Binding-site contacts:
Ligand atom CA contacts residue ASP30 of chain 1.D at 3.2 Å.
Ligand atom NH1 contacts residue ASN13 of chain 1.D at 2.9 Å (h-bond).
Ligand atom N contacts residue ASP28 of chain 1.D at 3.7 Å.
Ligand atom CG contacts residue ASP10 of chain 1.D at 3.4 Å.
Ligand atom CB contacts residue ASP28 of chain 1.D at 3.5 Å.
Ligand atom NH1 contacts residue ILE8 of chain 1.D at 3.5 Å.
Ligand atom N contacts residue ASP30 of chain 1.D at 2.7 Å (salt-bridge).
Ligand atom CA contacts residue ASP28 of chain 1.D at 3.3 Å.
Ligand atom CZ contacts residue ASN13 of chain 1.D at 3.2 Å.
Ligand atom NH2 contacts residue ILE8 of chain 1.D at 3.4 Å.
Ligand atom CB contacts residue ASP10 of chain 1.D at 3.6 Å.
Ligand atom N contacts residue ILE8 of chain 1.D at 2.8 Å (h-bond).
Ligand atom CD contacts residue ASP10 of chain 1.D at 3.3 Å.
Ligand atom C contacts residue ASN6 of chain 1.D at 3.5 Å.
Ligand atom CB contacts residue ASN6 of chain 1.D at 3.8 Å.
Ligand atom N contacts residue ASP28 of chain 1.D at 2.9 Å (salt-bridge).
Ligand atom N contacts residue ASP10 of chain 1.D at 2.8 Å (salt-bridge).
Ligand atom NH2 contacts residue ASN13 of chain 1.D at 2.7 Å (h-bond).
Ligand atom N contacts residue ASN6 of chain 1.D at 2.8 Å (h-bond).
Ligand atom O contacts residue ILE8 of chain 1.D at 2.9 Å (h-bond).
Ligand atom CG1 contacts residue ASN6 of chain 1.D at 3.7 Å.
Ligand atom CD1 contacts residue ARG20 of chain 1.D at 3.8 Å.
Ligand atom CA contacts residue ILE8 of chain 1.D at 3.9 Å (hydrophobic).
Ligand atom CZ contacts residue ILE8 of chain 1.D at 3.5 Å (hydrophobic).
Ligand atom NH1 contacts residue ASP10 of chain 1.D at 2.8 Å (salt-bridge).
Ligand atom O contacts residue VAL7 of chain 1.D at 3.4 Å.
Ligand atom O contacts residue ASP30 of chain 1.D at 3.9 Å.
Ligand atom CD1 contacts residue VAL7 of chain 1.D at 3.8 Å (hydrophobic).
Ligand atom C contacts residue ASP28 of chain 1.D at 3.5 Å.
Ligand atom CA contacts residue ASN6 of chain 1.D at 3.9 Å.
Ligand atom C contacts residue ASP30 of chain 1.D at 3.6 Å.
Ligand atom CG2 contacts residue ILE8 of chain 1.D at 3.7 Å (hydrophobic).
Ligand atom CB contacts residue ASP28 of chain 1.D at 3.8 Å.
Ligand atom CG contacts residue ILE8 of chain 1.D at 3.9 Å (hydrophobic).
Ligand atom CA contacts residue ASP10 of chain 1.D at 3.8 Å.
Ligand atom CD1 contacts residue ASN6 of chain 1.D at 3.7 Å.
Ligand atom O contacts residue ASN6 of chain 1.D at 3.7 Å.
Ligand atom CZ contacts residue ASP10 of chain 1.D at 3.8 Å.
Ligand atom CA contacts residue ASN6 of chain 1.D at 3.3 Å.
Ligand atom CG1 contacts residue ASP28 of chain 1.D at 3.8 Å.

Sequence of chain 1.D:
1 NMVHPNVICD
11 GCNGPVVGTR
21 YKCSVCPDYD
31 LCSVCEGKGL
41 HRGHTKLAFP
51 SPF

The protein below binds the small molecule below.
Small molecule (SMILES): CC[C@H](C)[C@H](NC(=O)[C@@H](N)CCCN=C(N)N)C(=O)N[C@H](C(=O)N1CCC[C@H]1C(=O)N[C@@H](C)C(=O)O)C(C)C